Binding-site contacts:
Ligand atom C8 contacts residue TYR765 of chain 1.A at 3.5 Å (hydrophobic).
Ligand atom O5 contacts residue SER772 of chain 1.A at 3.5 Å (h-bond).
Ligand atom O5 contacts residue ASN770 of chain 1.A at 2.1 Å (h-bond).
Ligand atom C7 contacts residue TYR765 of chain 1.A at 4.0 Å (hydrophobic).
Ligand atom C6 contacts residue SER772 of chain 1.A at 4.1 Å.
Ligand atom C6 contacts residue ASN770 of chain 1.A at 4.5 Å.
Ligand atom N2 contacts residue ASN770 of chain 1.A at 3.0 Å (h-bond).
Ligand atom C6 contacts residue GLN773 of chain 1.A at 3.4 Å.
Ligand atom O6 contacts residue SER772 of chain 1.A at 4.2 Å.
Ligand atom C7 contacts residue ASN770 of chain 1.A at 3.4 Å.
Ligand atom C3 contacts residue ASN770 of chain 1.A at 3.8 Å.
Ligand atom O7 contacts residue TYR765 of chain 1.A at 4.0 Å.
Ligand atom C1 contacts residue ASN770 of chain 1.A at 1.4 Å.
Ligand atom C4 contacts residue ASN770 of chain 1.A at 4.2 Å.
Ligand atom C1 contacts residue SER772 of chain 1.A at 3.6 Å.
Ligand atom C5 contacts residue SER772 of chain 1.A at 3.5 Å.
Ligand atom C8 contacts residue ASP777 of chain 1.A at 3.6 Å.
Ligand atom C5 contacts residue ASN770 of chain 1.A at 3.5 Å.
Ligand atom C2 contacts residue ASN770 of chain 1.A at 2.5 Å.
Ligand atom O7 contacts residue ASN770 of chain 1.A at 3.4 Å (h-bond).
Ligand atom O6 contacts residue GLN773 of chain 1.A at 3.0 Å (h-bond).

The protein below binds the small molecule below.
Small molecule (SMILES): CC(=O)N[C@H]1[C@H](O[C@H]2[C@H](O)[C@@H](NC(C)=O)CO[C@@H]2CO)O[C@H](CO)[C@@H](O[C@@H]2O[C@H](CO)[C@@H](O)[C@H](O[C@H]3O[C@H](CO)[C@@H](O)[C@H](O)[C@@H]3O)[C@@H]2O)[C@@H]1O

Sequence of chain 1.A:
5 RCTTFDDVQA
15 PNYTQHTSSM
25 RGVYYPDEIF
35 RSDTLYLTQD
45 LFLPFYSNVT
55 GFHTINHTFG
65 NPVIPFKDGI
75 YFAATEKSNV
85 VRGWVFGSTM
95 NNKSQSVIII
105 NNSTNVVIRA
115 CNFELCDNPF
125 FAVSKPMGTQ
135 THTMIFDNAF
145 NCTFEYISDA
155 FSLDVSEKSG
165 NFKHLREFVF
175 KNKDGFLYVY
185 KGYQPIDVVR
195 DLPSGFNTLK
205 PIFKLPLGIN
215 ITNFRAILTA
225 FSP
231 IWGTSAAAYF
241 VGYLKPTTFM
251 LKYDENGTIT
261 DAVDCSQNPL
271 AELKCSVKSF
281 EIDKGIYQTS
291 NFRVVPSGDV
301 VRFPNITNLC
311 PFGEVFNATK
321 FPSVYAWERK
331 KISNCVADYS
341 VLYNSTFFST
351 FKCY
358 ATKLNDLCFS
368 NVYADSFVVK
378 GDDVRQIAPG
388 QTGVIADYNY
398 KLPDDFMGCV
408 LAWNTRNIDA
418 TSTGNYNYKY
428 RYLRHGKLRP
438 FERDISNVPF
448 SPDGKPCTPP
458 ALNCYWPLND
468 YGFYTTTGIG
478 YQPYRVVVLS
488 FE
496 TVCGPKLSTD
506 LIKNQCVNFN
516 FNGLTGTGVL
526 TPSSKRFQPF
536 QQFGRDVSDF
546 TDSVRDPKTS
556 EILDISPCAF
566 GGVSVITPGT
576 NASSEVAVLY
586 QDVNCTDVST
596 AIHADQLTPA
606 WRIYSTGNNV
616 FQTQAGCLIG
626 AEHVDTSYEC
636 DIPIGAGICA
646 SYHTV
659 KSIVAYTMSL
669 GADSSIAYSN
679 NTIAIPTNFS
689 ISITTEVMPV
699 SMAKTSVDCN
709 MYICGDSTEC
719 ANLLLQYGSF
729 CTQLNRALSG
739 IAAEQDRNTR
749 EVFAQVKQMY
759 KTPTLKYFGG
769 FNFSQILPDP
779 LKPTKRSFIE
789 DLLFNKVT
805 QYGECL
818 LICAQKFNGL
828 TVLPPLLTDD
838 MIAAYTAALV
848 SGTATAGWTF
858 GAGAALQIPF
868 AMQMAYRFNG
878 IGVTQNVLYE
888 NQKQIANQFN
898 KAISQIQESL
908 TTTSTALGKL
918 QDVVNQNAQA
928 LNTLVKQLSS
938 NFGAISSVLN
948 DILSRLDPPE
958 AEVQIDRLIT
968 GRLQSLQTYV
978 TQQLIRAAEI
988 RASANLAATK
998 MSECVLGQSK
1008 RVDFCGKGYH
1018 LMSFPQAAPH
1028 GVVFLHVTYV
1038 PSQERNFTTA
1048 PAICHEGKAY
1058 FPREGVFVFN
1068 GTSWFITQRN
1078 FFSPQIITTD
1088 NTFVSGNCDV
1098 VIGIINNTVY